Binding-site contacts:
Ligand atom C8 contacts residue ASN315 of chain 1.C at 4.0 Å.
Ligand atom O5 contacts residue ASN315 of chain 1.C at 2.4 Å (h-bond).
Ligand atom C5 contacts residue GLN564 of chain 1.C at 4.5 Å.
Ligand atom N2 contacts residue ASN315 of chain 1.C at 2.9 Å (h-bond).
Ligand atom O6 contacts residue ASN315 of chain 1.C at 4.2 Å.
Ligand atom C2 contacts residue ASN315 of chain 1.C at 2.5 Å.
Ligand atom C3 contacts residue LEU566 of chain 1.C at 4.1 Å (hydrophobic).
Ligand atom C3 contacts residue ASN315 of chain 1.C at 3.8 Å.
Ligand atom C1 contacts residue ASN315 of chain 1.C at 1.4 Å.
Ligand atom C5 contacts residue ASN315 of chain 1.C at 3.7 Å.
Ligand atom C1 contacts residue GLN564 of chain 1.C at 4.0 Å.
Ligand atom O3 contacts residue LEU566 of chain 1.C at 4.1 Å.
Ligand atom N2 contacts residue LEU566 of chain 1.C at 4.4 Å.
Ligand atom C4 contacts residue ASN315 of chain 1.C at 4.2 Å.
Ligand atom O6 contacts residue ILE316 of chain 1.C at 4.0 Å.
Ligand atom C7 contacts residue ASN315 of chain 1.C at 3.7 Å.

The small molecule below binds the protein below.
Small molecule (SMILES): CC(=O)N[C@@H]1[C@@H](O)[C@H](O)[C@@H](CO)O[C@H]1O

Sequence of chain 1.C:
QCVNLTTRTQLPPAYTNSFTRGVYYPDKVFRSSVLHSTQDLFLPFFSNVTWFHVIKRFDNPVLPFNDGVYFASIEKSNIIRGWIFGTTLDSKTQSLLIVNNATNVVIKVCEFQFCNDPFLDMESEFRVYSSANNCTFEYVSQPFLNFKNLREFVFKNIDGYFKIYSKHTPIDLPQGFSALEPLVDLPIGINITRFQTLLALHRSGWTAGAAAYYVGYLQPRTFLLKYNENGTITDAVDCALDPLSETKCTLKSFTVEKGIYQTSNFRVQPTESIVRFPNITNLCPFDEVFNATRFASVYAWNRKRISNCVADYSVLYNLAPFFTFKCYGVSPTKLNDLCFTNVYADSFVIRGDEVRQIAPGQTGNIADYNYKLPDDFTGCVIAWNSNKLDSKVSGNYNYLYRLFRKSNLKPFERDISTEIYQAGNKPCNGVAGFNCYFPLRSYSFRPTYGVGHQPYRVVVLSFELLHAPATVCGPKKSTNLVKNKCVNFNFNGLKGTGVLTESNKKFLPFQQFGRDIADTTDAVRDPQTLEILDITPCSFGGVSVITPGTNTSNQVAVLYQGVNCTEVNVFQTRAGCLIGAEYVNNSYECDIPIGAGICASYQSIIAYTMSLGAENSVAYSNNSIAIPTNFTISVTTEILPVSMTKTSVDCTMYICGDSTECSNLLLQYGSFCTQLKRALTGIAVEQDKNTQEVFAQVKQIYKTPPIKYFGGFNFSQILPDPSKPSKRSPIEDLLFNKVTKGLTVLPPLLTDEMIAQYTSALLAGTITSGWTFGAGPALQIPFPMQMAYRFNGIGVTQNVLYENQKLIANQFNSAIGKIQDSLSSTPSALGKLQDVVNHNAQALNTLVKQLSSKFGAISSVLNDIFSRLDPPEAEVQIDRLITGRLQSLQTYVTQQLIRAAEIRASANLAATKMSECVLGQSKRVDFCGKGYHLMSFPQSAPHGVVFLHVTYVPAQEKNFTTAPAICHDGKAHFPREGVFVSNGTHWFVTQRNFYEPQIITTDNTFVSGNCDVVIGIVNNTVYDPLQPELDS